Sequence of chain 1.CB:
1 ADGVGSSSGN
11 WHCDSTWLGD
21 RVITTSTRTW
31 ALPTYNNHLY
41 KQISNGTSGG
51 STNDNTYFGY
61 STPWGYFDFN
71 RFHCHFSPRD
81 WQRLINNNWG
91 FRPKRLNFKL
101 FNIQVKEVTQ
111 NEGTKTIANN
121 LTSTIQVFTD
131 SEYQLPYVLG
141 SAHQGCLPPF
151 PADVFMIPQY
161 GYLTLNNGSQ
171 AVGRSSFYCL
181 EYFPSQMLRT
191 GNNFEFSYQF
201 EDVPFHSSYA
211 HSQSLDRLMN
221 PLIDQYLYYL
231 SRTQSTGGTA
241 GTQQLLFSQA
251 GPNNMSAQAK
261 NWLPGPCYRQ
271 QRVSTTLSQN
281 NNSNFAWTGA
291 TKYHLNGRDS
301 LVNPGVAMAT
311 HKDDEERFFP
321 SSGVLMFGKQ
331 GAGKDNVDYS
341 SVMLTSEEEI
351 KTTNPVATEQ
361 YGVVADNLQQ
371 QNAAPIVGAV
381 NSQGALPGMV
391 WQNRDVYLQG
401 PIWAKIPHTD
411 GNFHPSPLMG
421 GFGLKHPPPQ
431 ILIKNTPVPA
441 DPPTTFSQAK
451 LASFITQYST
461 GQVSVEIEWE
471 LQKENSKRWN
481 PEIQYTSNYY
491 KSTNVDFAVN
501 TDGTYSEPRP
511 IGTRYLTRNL

A small-molecule ligand and the protein it binds are described below.
Small molecule (SMILES): OC[C@H]1O[C@@H](O)[C@H](O)[C@@H](O)[C@H]1O

Binding-site contacts:
Ligand atom O2 contacts residue SER256 of chain 1.CB at 4.2 Å.
Ligand atom C2 contacts residue TRP287 of chain 1.Z at 3.8 Å (hydrophobic).
Ligand atom O2 contacts residue ASN254 of chain 1.CB at 4.1 Å.
Ligand atom C3 contacts residue TRP287 of chain 1.Z at 4.3 Å (hydrophobic).
Ligand atom C3 contacts residue ASN254 of chain 1.CB at 4.2 Å.
Ligand atom O4 contacts residue TRP287 of chain 1.Z at 2.1 Å.
Ligand atom C4 contacts residue TRP287 of chain 1.Z at 3.4 Å (hydrophobic).
Ligand atom C6 contacts residue TRP287 of chain 1.Z at 3.8 Å (hydrophobic).
Ligand atom C1 contacts residue TRP287 of chain 1.Z at 3.8 Å (hydrophobic).
Ligand atom O3 contacts residue TRP287 of chain 1.Z at 3.8 Å.
Ligand atom O2 contacts residue ASN55 of chain 1.Z at 3.5 Å (h-bond).
Ligand atom O3 contacts residue ASN254 of chain 1.CB at 3.9 Å.
Ligand atom O1 contacts residue TRP287 of chain 1.Z at 3.0 Å (h-bond).
Ligand atom O5 contacts residue TRP287 of chain 1.Z at 3.3 Å.
Ligand atom O2 contacts residue THR52 of chain 1.Z at 4.4 Å.
Ligand atom C5 contacts residue TRP287 of chain 1.Z at 3.9 Å (hydrophobic).

Sequence of chain 1.Z:
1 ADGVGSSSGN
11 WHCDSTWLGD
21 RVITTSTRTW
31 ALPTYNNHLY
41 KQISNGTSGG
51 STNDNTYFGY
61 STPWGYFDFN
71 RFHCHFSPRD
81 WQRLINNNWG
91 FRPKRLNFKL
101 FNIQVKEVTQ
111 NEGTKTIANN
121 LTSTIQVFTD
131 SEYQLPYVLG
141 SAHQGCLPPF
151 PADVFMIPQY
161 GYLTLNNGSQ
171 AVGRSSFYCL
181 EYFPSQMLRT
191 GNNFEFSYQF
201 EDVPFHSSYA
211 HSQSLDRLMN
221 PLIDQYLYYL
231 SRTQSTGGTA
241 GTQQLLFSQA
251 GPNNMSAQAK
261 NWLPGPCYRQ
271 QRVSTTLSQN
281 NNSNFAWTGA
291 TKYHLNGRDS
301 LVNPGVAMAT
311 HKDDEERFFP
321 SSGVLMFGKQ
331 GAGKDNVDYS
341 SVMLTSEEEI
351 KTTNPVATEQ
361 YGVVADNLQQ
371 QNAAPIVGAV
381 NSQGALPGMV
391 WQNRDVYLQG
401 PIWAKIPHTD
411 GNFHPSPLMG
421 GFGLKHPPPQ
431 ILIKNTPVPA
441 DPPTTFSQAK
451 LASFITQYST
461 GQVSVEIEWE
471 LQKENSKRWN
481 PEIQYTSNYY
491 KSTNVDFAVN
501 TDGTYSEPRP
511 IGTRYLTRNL